Sequence of chain 1.A:
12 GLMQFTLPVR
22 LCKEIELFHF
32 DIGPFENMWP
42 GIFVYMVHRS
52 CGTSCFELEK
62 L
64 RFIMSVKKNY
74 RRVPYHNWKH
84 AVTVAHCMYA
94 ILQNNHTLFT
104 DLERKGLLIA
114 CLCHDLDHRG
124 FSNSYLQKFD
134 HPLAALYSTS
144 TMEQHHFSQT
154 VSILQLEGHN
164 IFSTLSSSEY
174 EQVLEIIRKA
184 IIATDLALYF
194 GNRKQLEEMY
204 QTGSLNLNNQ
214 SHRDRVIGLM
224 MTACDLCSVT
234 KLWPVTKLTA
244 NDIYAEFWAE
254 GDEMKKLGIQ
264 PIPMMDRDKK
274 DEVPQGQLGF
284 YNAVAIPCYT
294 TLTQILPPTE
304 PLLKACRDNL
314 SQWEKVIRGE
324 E

Binding-site contacts:
Ligand atom N15 contacts residue MET267 of chain 1.A at 3.7 Å.
Ligand atom N9 contacts residue PHE283 of chain 1.A at 3.4 Å.
Ligand atom C11 contacts residue VAL232 of chain 1.A at 3.6 Å (hydrophobic).
Ligand atom C1 contacts residue PHE283 of chain 1.A at 3.5 Å (hydrophobic).
Ligand atom C5 contacts residue PHE283 of chain 1.A at 3.3 Å (hydrophobic).
Ligand atom C10 contacts residue LEU229 of chain 1.A at 3.6 Å (hydrophobic).
Ligand atom N6 contacts residue PHE283 of chain 1.A at 3.7 Å.
Ligand atom C20 contacts residue MET267 of chain 1.A at 3.6 Å (hydrophobic).
Ligand atom C17 contacts residue GLY279 of chain 1.A at 3.4 Å.
Ligand atom C20 contacts residue GLY279 of chain 1.A at 3.7 Å.
Ligand atom C13 contacts residue PHE283 of chain 1.A at 3.7 Å (hydrophobic).
Ligand atom C12 contacts residue MET267 of chain 1.A at 3.7 Å (hydrophobic).
Ligand atom C14 contacts residue TYR247 of chain 1.A at 3.5 Å (hydrophobic).
Ligand atom C12 contacts residue GLN280 of chain 1.A at 3.6 Å.
Ligand atom C23 contacts residue LYS272 of chain 1.A at 3.2 Å.
Ligand atom N18 contacts residue TYR247 of chain 1.A at 2.7 Å (h-bond).
Ligand atom C14 contacts residue GLY279 of chain 1.A at 3.4 Å.
Ligand atom C11 contacts residue ILE246 of chain 1.A at 3.7 Å (hydrophobic).
Ligand atom C21 contacts residue MET267 of chain 1.A at 3.7 Å (hydrophobic).
Ligand atom C7 contacts residue ILE246 of chain 1.A at 3.5 Å (hydrophobic).
Ligand atom C13 contacts residue GLN280 of chain 1.A at 3.7 Å.
Ligand atom C23 contacts residue PRO266 of chain 1.A at 3.7 Å (hydrophobic).
Ligand atom N4 contacts residue GLN280 of chain 1.A at 3.1 Å (h-bond).
Ligand atom C17 contacts residue MET267 of chain 1.A at 3.7 Å (hydrophobic).
Ligand atom C2 contacts residue PHE250 of chain 1.A at 3.6 Å (hydrophobic).
Ligand atom C13 contacts residue TYR247 of chain 1.A at 3.5 Å (hydrophobic).
Ligand atom C22 contacts residue PRO266 of chain 1.A at 3.7 Å (hydrophobic).
Ligand atom C7 contacts residue PHE283 of chain 1.A at 3.7 Å (hydrophobic).
Ligand atom C8 contacts residue PHE283 of chain 1.A at 3.7 Å (hydrophobic).
Ligand atom N18 contacts residue GLY279 of chain 1.A at 3.6 Å.
Ligand atom N15 contacts residue GLY279 of chain 1.A at 3.6 Å (h-bond).
Ligand atom C12 contacts residue TYR247 of chain 1.A at 3.3 Å (hydrophobic).
Ligand atom C23 contacts residue GLU275 of chain 1.A at 3.6 Å.
Ligand atom C25 contacts residue TYR247 of chain 1.A at 3.7 Å (hydrophobic).
Ligand atom C24 contacts residue LYS272 of chain 1.A at 3.6 Å.
Ligand atom C8 contacts residue ILE246 of chain 1.A at 3.6 Å (hydrophobic).
Ligand atom N18 contacts residue MET267 of chain 1.A at 3.7 Å.
Ligand atom C24 contacts residue GLU275 of chain 1.A at 3.6 Å.
Ligand atom C24 contacts residue VAL276 of chain 1.A at 3.6 Å (hydrophobic).
Ligand atom C11 contacts residue GLN280 of chain 1.A at 3.4 Å.

A protein and the small-molecule ligand that binds it are described below.
Small molecule (SMILES): Cc1nc2ccc(CCc3nc(-c4ccccc4)cn3C)nn2c1C